Sequence of chain 1.B:
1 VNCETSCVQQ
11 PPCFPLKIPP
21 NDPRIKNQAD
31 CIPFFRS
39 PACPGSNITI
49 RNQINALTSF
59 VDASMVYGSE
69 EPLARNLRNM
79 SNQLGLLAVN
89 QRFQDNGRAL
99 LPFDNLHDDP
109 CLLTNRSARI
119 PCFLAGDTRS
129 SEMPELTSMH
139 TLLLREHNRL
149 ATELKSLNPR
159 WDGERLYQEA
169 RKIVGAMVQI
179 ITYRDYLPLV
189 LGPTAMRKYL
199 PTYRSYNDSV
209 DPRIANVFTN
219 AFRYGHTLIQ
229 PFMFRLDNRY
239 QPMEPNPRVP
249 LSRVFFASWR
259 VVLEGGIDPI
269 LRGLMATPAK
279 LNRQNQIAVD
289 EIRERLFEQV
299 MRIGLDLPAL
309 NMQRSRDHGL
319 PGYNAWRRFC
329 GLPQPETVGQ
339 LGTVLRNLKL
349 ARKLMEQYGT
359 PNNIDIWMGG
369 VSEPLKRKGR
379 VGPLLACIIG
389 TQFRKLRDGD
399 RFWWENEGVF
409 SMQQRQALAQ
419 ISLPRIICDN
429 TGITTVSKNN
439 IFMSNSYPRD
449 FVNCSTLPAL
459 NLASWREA

This protein binds this small molecule.
Small molecule (SMILES): CC(=O)N[C@H]1[C@H](O[C@H]2[C@H](O)[C@@H](NC(C)=O)CO[C@@H]2CO[C@@H]2O[C@@H](C)[C@@H](O)[C@@H](O)[C@@H]2O)O[C@H](CO)[C@@H](O[C@@H]2O[C@H](CO[C@H]3O[C@H](CO)[C@@H](O)[C@H](O)[C@@H]3O)[C@@H](O)[C@H](O[C@H]3O[C@H](CO)[C@@H](O)[C@H](O)[C@@H]3O)[C@@H]2O)[C@@H]1O

Binding-site contacts:
Ligand atom C1 contacts residue ASN205 of chain 1.B at 1.4 Å.
Ligand atom C5 contacts residue VAL208 of chain 1.B at 4.4 Å (hydrophobic).
Ligand atom O7 contacts residue ASN205 of chain 1.B at 3.2 Å (h-bond).
Ligand atom O5 contacts residue SER207 of chain 1.B at 4.4 Å.
Ligand atom O4 contacts residue ARG392 of chain 1.B at 3.5 Å (salt-bridge).
Ligand atom O5 contacts residue VAL208 of chain 1.B at 4.3 Å.
Ligand atom C6 contacts residue ARG392 of chain 1.B at 4.0 Å.
Ligand atom C6 contacts residue VAL208 of chain 1.B at 4.3 Å (hydrophobic).
Ligand atom N2 contacts residue ASN205 of chain 1.B at 2.8 Å (h-bond).
Ligand atom C6 contacts residue ASP396 of chain 1.B at 4.2 Å.
Ligand atom C4 contacts residue ARG392 of chain 1.B at 3.8 Å.
Ligand atom O5 contacts residue ASN205 of chain 1.B at 2.4 Å (h-bond).
Ligand atom O5 contacts residue VAL208 of chain 1.B at 3.4 Å.
Ligand atom C1 contacts residue SER207 of chain 1.B at 4.3 Å.
Ligand atom C8 contacts residue ASN205 of chain 1.B at 4.3 Å.
Ligand atom C5 contacts residue VAL208 of chain 1.B at 4.0 Å (hydrophobic).
Ligand atom C5 contacts residue ASN205 of chain 1.B at 3.6 Å.
Ligand atom C1 contacts residue VAL208 of chain 1.B at 4.2 Å (hydrophobic).
Ligand atom C6 contacts residue VAL208 of chain 1.B at 3.8 Å (hydrophobic).
Ligand atom C3 contacts residue ASN205 of chain 1.B at 3.8 Å.
Ligand atom C6 contacts residue SER207 of chain 1.B at 4.2 Å.
Ligand atom C5 contacts residue SER207 of chain 1.B at 4.2 Å.
Ligand atom C4 contacts residue ASN205 of chain 1.B at 4.3 Å.
Ligand atom O3 contacts residue ARG392 of chain 1.B at 4.2 Å.
Ligand atom C8 contacts residue SER207 of chain 1.B at 3.6 Å.
Ligand atom C6 contacts residue LYS393 of chain 1.B at 4.5 Å.
Ligand atom C2 contacts residue ASN205 of chain 1.B at 2.5 Å.
Ligand atom C7 contacts residue ASN205 of chain 1.B at 3.2 Å.